Binding-site contacts:
Ligand atom O4 contacts residue THR112 of chain 2.D at 4.4 Å.
Ligand atom C2 contacts residue ILE241 of chain 2.D at 3.6 Å (hydrophobic).
Ligand atom O2 contacts residue ILE241 of chain 2.D at 3.9 Å.
Ligand atom O1 contacts residue LEU411 of chain 2.D at 3.3 Å.
Ligand atom C5 contacts residue SER243 of chain 2.D at 4.5 Å.
Ligand atom C3 contacts residue ASN113 of chain 2.D at 4.1 Å.
Ligand atom O1 contacts residue THR409 of chain 2.D at 3.5 Å.
Ligand atom C2 contacts residue CYS242 of chain 2.D at 3.2 Å (hydrophobic).
Ligand atom O1 contacts residue GLY398 of chain 2.D at 4.1 Å.
Ligand atom C5 contacts residue ASN113 of chain 2.D at 4.3 Å.
Ligand atom C3 contacts residue LEU411 of chain 2.D at 4.1 Å (hydrophobic).
Ligand atom O4 contacts residue ILE240 of chain 2.D at 4.3 Å.
Ligand atom C4 contacts residue THR409 of chain 2.D at 3.3 Å.
Ligand atom O1 contacts residue THR408 of chain 2.D at 3.2 Å (h-bond).
Ligand atom C1 contacts residue GLY398 of chain 2.D at 4.3 Å.
Ligand atom C3 contacts residue CYS242 of chain 2.D at 2.9 Å (hydrophobic).
Ligand atom O2 contacts residue THR395 of chain 2.D at 4.0 Å.
Ligand atom C1 contacts residue ILE241 of chain 2.D at 4.2 Å (hydrophobic).
Ligand atom O2 contacts residue GLY398 of chain 2.D at 4.2 Å.
Ligand atom O4 contacts residue CYS242 of chain 2.D at 2.6 Å (h-bond).
Ligand atom O4 contacts residue ILE241 of chain 2.D at 4.1 Å.
Ligand atom O4 contacts residue ASN113 of chain 2.D at 3.5 Å (h-bond).
Ligand atom O1 contacts residue LYS70 of chain 2.D at 2.8 Å (salt-bridge).
Ligand atom O2 contacts residue LYS70 of chain 2.D at 3.2 Å (salt-bridge).
Ligand atom C2 contacts residue SER243 of chain 2.D at 4.2 Å.
Ligand atom C1 contacts residue LYS70 of chain 2.D at 3.4 Å.
Ligand atom C3 contacts residue THR409 of chain 2.D at 4.2 Å.
Ligand atom C2 contacts residue LEU411 of chain 2.D at 3.6 Å (hydrophobic).
Ligand atom C1 contacts residue THR408 of chain 2.D at 4.4 Å.
Ligand atom O2 contacts residue SER243 of chain 2.D at 4.3 Å.
Ligand atom C4 contacts residue CYS242 of chain 2.D at 4.2 Å (hydrophobic).
Ligand atom C1 contacts residue LEU411 of chain 2.D at 3.7 Å (hydrophobic).
Ligand atom C4 contacts residue ASN113 of chain 2.D at 3.3 Å.
Ligand atom C3 contacts residue ILE241 of chain 2.D at 4.0 Å (hydrophobic).
Ligand atom C5 contacts residue ILE241 of chain 2.D at 4.2 Å (hydrophobic).
Ligand atom C5 contacts residue CYS242 of chain 2.D at 1.8 Å (hydrophobic).

Sequence of chain 2.D:
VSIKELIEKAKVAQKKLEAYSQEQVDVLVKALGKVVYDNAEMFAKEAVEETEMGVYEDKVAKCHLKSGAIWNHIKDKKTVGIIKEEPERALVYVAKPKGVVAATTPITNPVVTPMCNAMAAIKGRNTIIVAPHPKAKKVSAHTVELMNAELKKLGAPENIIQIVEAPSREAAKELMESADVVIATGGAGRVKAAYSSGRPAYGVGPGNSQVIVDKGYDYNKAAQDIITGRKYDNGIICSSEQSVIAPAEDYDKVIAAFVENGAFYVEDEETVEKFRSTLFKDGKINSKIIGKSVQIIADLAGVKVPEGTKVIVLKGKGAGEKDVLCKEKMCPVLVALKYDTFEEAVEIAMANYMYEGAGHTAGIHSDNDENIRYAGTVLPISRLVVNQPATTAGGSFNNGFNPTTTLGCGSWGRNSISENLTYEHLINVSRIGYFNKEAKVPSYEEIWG

The small molecule below binds the protein below.
Small molecule (SMILES): C/C(=C\C(=O)O)C(=O)O